Sequence of chain 1.B:
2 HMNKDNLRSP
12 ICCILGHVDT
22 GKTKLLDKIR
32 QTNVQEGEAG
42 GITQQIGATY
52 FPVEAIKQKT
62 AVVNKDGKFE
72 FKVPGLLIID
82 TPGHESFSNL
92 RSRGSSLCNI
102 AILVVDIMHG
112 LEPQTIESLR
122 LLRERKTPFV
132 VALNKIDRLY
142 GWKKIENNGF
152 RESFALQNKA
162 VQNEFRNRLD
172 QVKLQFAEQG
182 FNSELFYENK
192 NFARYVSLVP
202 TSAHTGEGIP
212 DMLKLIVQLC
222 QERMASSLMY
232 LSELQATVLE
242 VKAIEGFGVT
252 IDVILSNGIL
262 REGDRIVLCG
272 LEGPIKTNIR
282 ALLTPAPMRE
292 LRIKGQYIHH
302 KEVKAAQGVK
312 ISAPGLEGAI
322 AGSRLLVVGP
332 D

The small molecule below binds the protein below.
Small molecule (SMILES): Nc1nc2c(ncn2[C@@H]2O[C@H](CO[P](=O)(O)O[P](=O)(O)OP(O)(O)=S)[C@@H](O)[C@H]2O)c(=O)[nH]1

Binding-site contacts:
Ligand atom O6 contacts residue HIS205 of chain 1.B at 3.4 Å (h-bond).
Ligand atom N7 contacts residue ASN135 of chain 1.B at 3.2 Å (h-bond).
Ligand atom O3B contacts residue ASP20 of chain 1.B at 3.1 Å (salt-bridge).
Ligand atom O2A contacts residue GLN36 of chain 1.B at 3.2 Å (h-bond).
Ligand atom N3 contacts residue HIS205 of chain 1.B at 3.2 Å.
Ligand atom C4 contacts residue HIS205 of chain 1.B at 3.4 Å.
Ligand atom O3G contacts residue MG1 of chain 1.J at 2.0 Å.
Ligand atom O4' contacts residue LYS136 of chain 1.B at 3.4 Å (salt-bridge).
Ligand atom O1B contacts residue THR21 of chain 1.B at 3.3 Å (h-bond).
Ligand atom O2A contacts residue K1 of chain 1.K at 2.6 Å.
Ligand atom O3A contacts residue GLY22 of chain 1.B at 3.0 Å (h-bond).
Ligand atom O1B contacts residue GLY22 of chain 1.B at 3.0 Å (h-bond).
Ligand atom N2 contacts residue ASP138 of chain 1.B at 2.7 Å (salt-bridge).
Ligand atom O2G contacts residue GLY84 of chain 1.B at 3.0 Å.
Ligand atom O6 contacts residue ASP138 of chain 1.B at 3.3 Å (salt-bridge).
Ligand atom O6 contacts residue ALA204 of chain 1.B at 2.6 Å (h-bond).
Ligand atom PB contacts residue MG1 of chain 1.J at 3.3 Å.
Ligand atom C6 contacts residue ASP138 of chain 1.B at 3.3 Å.
Ligand atom S1G contacts residue K1 of chain 1.K at 3.3 Å.
Ligand atom S1G contacts residue THR44 of chain 1.B at 3.5 Å (h-bond).
Ligand atom O6 contacts residue LYS136 of chain 1.B at 3.5 Å (salt-bridge).
Ligand atom O2B contacts residue MG1 of chain 1.J at 2.1 Å.
Ligand atom C8 contacts residue LYS25 of chain 1.B at 3.5 Å.
Ligand atom PG contacts residue MG1 of chain 1.J at 3.3 Å.
Ligand atom N7 contacts residue ALA204 of chain 1.B at 3.3 Å.
Ligand atom N1 contacts residue ASP138 of chain 1.B at 2.5 Å (salt-bridge).
Ligand atom N2 contacts residue ARG139 of chain 1.B at 3.5 Å.
Ligand atom O2G contacts residue VAL19 of chain 1.B at 3.3 Å.
Ligand atom O2B contacts residue THR24 of chain 1.B at 2.9 Å (h-bond).
Ligand atom C2 contacts residue HIS205 of chain 1.B at 3.4 Å.
Ligand atom O2G contacts residue ASP20 of chain 1.B at 3.4 Å (salt-bridge).
Ligand atom O2G contacts residue LYS23 of chain 1.B at 2.7 Å (salt-bridge).
Ligand atom O1A contacts residue GLN36 of chain 1.B at 3.5 Å.
Ligand atom O1B contacts residue LYS23 of chain 1.B at 2.6 Å (salt-bridge).
Ligand atom C2 contacts residue ASP138 of chain 1.B at 3.4 Å.
Ligand atom O3G contacts residue THR44 of chain 1.B at 3.0 Å (h-bond).
Ligand atom O2' contacts residue HIS205 of chain 1.B at 3.2 Å (h-bond).
Ligand atom O6 contacts residue SER203 of chain 1.B at 3.4 Å.
Ligand atom O1A contacts residue LYS25 of chain 1.B at 2.8 Å (salt-bridge).
Ligand atom O6 contacts residue ASN135 of chain 1.B at 3.2 Å (h-bond).